Binding-site contacts:
Ligand atom CF contacts residue TRP229 of chain 1.A at 3.8 Å (hydrophobic).
Ligand atom NC contacts residue LEU100 of chain 1.A at 3.7 Å.
Ligand atom CF contacts residue TYR181 of chain 1.A at 3.6 Å (hydrophobic).
Ligand atom C5 contacts residue TYR318 of chain 1.A at 3.6 Å (hydrophobic).
Ligand atom C contacts residue LYS101 of chain 1.A at 3.8 Å.
Ligand atom C8 contacts residue VAL179 of chain 1.A at 3.5 Å (hydrophobic).
Ligand atom C6 contacts residue LYS101 of chain 1.A at 3.1 Å.
Ligand atom S contacts residue LYS101 of chain 1.A at 3.6 Å (salt-bridge).
Ligand atom CL contacts residue LEU234 of chain 1.A at 3.5 Å.
Ligand atom CH contacts residue TYR181 of chain 1.A at 3.5 Å (hydrophobic).
Ligand atom O7 contacts residue TYR181 of chain 1.A at 3.6 Å.
Ligand atom C5 contacts residue HIS235 of chain 1.A at 3.5 Å.
Ligand atom CF contacts residue TYR188 of chain 1.A at 3.7 Å (hydrophobic).
Ligand atom C9 contacts residue VAL179 of chain 1.A at 4.0 Å (hydrophobic).
Ligand atom C4 contacts residue TYR318 of chain 1.A at 4.0 Å (hydrophobic).
Ligand atom N contacts residue LYS103 of chain 1.A at 3.6 Å.
Ligand atom N contacts residue LYS101 of chain 1.A at 2.7 Å (salt-bridge).
Ligand atom CA contacts residue VAL179 of chain 1.A at 3.7 Å (hydrophobic).
Ligand atom CB contacts residue LEU234 of chain 1.A at 3.7 Å (hydrophobic).
Ligand atom CG contacts residue TRP229 of chain 1.A at 3.9 Å (hydrophobic).
Ligand atom C11 contacts residue GLY190 of chain 1.A at 4.0 Å.
Ligand atom C4 contacts residue VAL106 of chain 1.A at 3.8 Å (hydrophobic).
Ligand atom C1 contacts residue LEU100 of chain 1.A at 4.0 Å (hydrophobic).
Ligand atom NC contacts residue LEU234 of chain 1.A at 3.5 Å.
Ligand atom C5 contacts residue VAL106 of chain 1.A at 3.9 Å (hydrophobic).
Ligand atom C1 contacts residue LYS101 of chain 1.A at 3.3 Å.
Ligand atom C6 contacts residue LYS103 of chain 1.A at 4.0 Å.
Ligand atom O7 contacts residue VAL179 of chain 1.A at 3.6 Å.
Ligand atom C4 contacts residue HIS235 of chain 1.A at 4.0 Å.
Ligand atom CG contacts residue LEU100 of chain 1.A at 3.8 Å (hydrophobic).
Ligand atom C5 contacts residue PRO236 of chain 1.A at 3.8 Å (hydrophobic).
Ligand atom C3 contacts residue LEU100 of chain 1.A at 3.9 Å (hydrophobic).
Ligand atom C contacts residue LYS103 of chain 1.A at 4.0 Å.
Ligand atom OD contacts residue TYR188 of chain 1.A at 3.9 Å.
Ligand atom CL contacts residue HIS235 of chain 1.A at 3.6 Å.
Ligand atom CA contacts residue GLU138 of chain 1.B at 4.0 Å.
Ligand atom OD contacts residue LEU234 of chain 1.A at 3.6 Å.
Ligand atom C6 contacts residue TYR318 of chain 1.A at 3.8 Å (hydrophobic).
Ligand atom C2 contacts residue LEU100 of chain 1.A at 3.6 Å (hydrophobic).
Ligand atom N contacts residue LEU100 of chain 1.A at 4.0 Å.

A small-molecule ligand and the protein it binds are described below.
Small molecule (SMILES): Cc1occc1C(=S)Nc1ccc(Cl)c(/C=N/OC(C)(C)C)c1

Sequence of chain 1.B:
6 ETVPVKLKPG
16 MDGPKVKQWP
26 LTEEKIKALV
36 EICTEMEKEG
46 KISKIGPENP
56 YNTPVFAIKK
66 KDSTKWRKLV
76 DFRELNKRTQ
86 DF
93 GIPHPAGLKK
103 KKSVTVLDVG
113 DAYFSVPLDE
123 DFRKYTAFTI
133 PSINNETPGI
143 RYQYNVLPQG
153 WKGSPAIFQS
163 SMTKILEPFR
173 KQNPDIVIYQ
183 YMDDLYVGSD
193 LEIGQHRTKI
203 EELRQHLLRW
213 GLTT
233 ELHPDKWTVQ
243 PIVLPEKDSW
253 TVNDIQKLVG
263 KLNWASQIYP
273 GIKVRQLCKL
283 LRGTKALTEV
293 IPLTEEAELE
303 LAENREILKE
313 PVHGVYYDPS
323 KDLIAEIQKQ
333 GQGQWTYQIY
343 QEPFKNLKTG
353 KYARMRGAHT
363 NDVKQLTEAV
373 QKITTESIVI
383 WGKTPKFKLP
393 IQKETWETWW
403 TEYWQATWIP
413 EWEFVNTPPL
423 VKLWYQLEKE

Sequence of chain 1.A:
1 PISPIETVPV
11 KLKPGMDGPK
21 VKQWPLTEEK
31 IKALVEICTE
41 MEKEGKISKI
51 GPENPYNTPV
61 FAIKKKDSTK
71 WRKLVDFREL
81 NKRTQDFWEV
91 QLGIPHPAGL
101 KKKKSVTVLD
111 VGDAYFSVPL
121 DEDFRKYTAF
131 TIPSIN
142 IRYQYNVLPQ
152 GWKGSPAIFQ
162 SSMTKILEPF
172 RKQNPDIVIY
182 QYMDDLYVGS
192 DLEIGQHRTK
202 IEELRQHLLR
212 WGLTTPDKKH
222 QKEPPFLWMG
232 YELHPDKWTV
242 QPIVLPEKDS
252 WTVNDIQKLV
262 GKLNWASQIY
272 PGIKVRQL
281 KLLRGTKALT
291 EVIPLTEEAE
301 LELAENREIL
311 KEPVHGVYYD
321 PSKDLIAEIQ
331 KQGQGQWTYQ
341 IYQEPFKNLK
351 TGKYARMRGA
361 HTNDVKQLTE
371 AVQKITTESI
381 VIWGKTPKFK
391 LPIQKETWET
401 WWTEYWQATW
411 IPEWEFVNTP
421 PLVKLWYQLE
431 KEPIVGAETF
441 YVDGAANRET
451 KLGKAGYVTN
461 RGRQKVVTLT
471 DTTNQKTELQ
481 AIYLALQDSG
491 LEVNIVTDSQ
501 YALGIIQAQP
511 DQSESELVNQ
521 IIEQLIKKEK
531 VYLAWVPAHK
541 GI